Sequence of chain 1.B:
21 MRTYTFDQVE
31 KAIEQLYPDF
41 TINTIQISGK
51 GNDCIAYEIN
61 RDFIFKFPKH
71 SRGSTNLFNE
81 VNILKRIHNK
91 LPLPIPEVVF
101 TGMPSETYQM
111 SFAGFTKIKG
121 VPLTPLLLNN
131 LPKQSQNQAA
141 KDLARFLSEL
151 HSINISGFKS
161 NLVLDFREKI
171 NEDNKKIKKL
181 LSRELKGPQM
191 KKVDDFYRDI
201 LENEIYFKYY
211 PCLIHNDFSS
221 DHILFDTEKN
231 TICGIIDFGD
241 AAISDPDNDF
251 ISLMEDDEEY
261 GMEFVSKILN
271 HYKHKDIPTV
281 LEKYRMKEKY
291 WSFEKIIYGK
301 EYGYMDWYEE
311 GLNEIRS

Binding-site contacts:
Ligand atom C22 contacts residue GLU259 of chain 1.B at 3.1 Å.
Ligand atom N21 contacts residue GLU255 of chain 1.B at 3.7 Å.
Ligand atom C83 contacts residue ASN52 of chain 1.B at 3.5 Å.
Ligand atom C51 contacts residue GLU255 of chain 1.B at 4.1 Å.
Ligand atom C42 contacts residue GLU255 of chain 1.B at 4.2 Å.
Ligand atom C32 contacts residue GLU255 of chain 1.B at 3.9 Å.
Ligand atom C51 contacts residue GLU288 of chain 1.B at 4.1 Å.
Ligand atom N12 contacts residue ASP221 of chain 1.B at 3.2 Å (salt-bridge).
Ligand atom C61 contacts residue TRP291 of chain 1.B at 3.3 Å (hydrophobic).
Ligand atom N21 contacts residue SER252 of chain 1.B at 4.3 Å.
Ligand atom C31 contacts residue GLU288 of chain 1.B at 4.1 Å.
Ligand atom C22 contacts residue GLU258 of chain 1.B at 3.9 Å.
Ligand atom O11 contacts residue GLU255 of chain 1.B at 4.3 Å.
Ligand atom O43 contacts residue ASN52 of chain 1.B at 4.2 Å.
Ligand atom N32 contacts residue GLU259 of chain 1.B at 2.7 Å (salt-bridge).
Ligand atom C51 contacts residue TRP291 of chain 1.B at 3.5 Å (hydrophobic).
Ligand atom O53 contacts residue TRP307 of chain 1.B at 4.2 Å.
Ligand atom C21 contacts residue GLU255 of chain 1.B at 4.2 Å.
Ligand atom N32 contacts residue SER252 of chain 1.B at 4.2 Å.
Ligand atom N61 contacts residue GLU288 of chain 1.B at 3.4 Å (salt-bridge).
Ligand atom C61 contacts residue GLU288 of chain 1.B at 4.3 Å.
Ligand atom C12 contacts residue GLU259 of chain 1.B at 4.2 Å.
Ligand atom O52 contacts residue TRP291 of chain 1.B at 3.6 Å.
Ligand atom C21 contacts residue TRP291 of chain 1.B at 4.2 Å (hydrophobic).
Ligand atom O51 contacts residue TRP291 of chain 1.B at 4.3 Å.
Ligand atom N32 contacts residue GLU255 of chain 1.B at 2.7 Å (salt-bridge).
Ligand atom C41 contacts residue TRP291 of chain 1.B at 3.2 Å (hydrophobic).
Ligand atom C31 contacts residue GLU255 of chain 1.B at 4.1 Å.
Ligand atom N61 contacts residue GLU255 of chain 1.B at 3.5 Å (salt-bridge).
Ligand atom C53 contacts residue TRP307 of chain 1.B at 4.1 Å (hydrophobic).
Ligand atom C93 contacts residue LYS50 of chain 1.B at 4.2 Å.
Ligand atom C31 contacts residue TRP291 of chain 1.B at 3.7 Å (hydrophobic).
Ligand atom C41 contacts residue GLU288 of chain 1.B at 3.6 Å.
Ligand atom C31 contacts residue LYS287 of chain 1.B at 4.0 Å.
Ligand atom C41 contacts residue GLU255 of chain 1.B at 4.3 Å.
Ligand atom C12 contacts residue ASP221 of chain 1.B at 4.0 Å.
Ligand atom O51 contacts residue GLU255 of chain 1.B at 3.4 Å (salt-bridge).
Ligand atom C11 contacts residue TRP291 of chain 1.B at 3.9 Å (hydrophobic).
Ligand atom O43 contacts residue TRP307 of chain 1.B at 4.1 Å.
Ligand atom C32 contacts residue GLU259 of chain 1.B at 3.2 Å.

This small molecule binds to this protein.
Small molecule (SMILES): CN[C@@H]1[C@@H](O)[C@@H](O[C@@H]2[C@@H](O)[C@H](O[C@H]3OC(CN)=CC[C@H]3N)[C@@H](N)C[C@H]2N)OC[C@]1(C)O